The small molecule below binds the protein below.
Small molecule (SMILES): OC[C@H]1O[C@@H](O)[C@H](O)[C@@H](O)[C@H]1O

Sequence of chain 1.B:
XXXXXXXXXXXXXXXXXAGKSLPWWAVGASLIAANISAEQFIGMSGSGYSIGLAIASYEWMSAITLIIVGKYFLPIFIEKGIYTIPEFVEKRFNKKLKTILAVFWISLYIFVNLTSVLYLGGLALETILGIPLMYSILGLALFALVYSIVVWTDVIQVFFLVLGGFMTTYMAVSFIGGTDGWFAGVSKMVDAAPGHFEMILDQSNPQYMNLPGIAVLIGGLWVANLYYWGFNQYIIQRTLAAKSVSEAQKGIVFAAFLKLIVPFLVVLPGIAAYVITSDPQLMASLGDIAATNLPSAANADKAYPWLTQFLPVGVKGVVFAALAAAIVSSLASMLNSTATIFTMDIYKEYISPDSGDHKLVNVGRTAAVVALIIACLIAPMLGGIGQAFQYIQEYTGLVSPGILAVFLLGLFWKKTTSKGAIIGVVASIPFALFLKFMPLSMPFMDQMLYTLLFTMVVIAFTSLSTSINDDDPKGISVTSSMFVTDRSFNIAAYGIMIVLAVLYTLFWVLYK

Binding-site contacts:
Ligand atom O3 contacts residue SER62 of chain 1.B at 2.6 Å (h-bond).
Ligand atom O4 contacts residue SER62 of chain 1.B at 3.0 Å (h-bond).
Ligand atom C2 contacts residue GLN40 of chain 1.B at 3.7 Å.
Ligand atom C3 contacts residue SER62 of chain 1.B at 3.5 Å.
Ligand atom C4 contacts residue TYR58 of chain 1.B at 4.3 Å (hydrophobic).
Ligand atom O3 contacts residue TYR58 of chain 1.B at 3.3 Å (h-bond).
Ligand atom O2 contacts residue LYS265 of chain 1.B at 2.8 Å (salt-bridge).
Ligand atom O6 contacts residue TYR234 of chain 1.B at 4.1 Å.
Ligand atom C1 contacts residue GLN40 of chain 1.B at 3.9 Å.
Ligand atom O3 contacts residue LYS265 of chain 1.B at 2.8 Å (salt-bridge).
Ligand atom C3 contacts residue GLU59 of chain 1.B at 3.7 Å.
Ligand atom O1 contacts residue PHE395 of chain 1.B at 3.6 Å.
Ligand atom C2 contacts residue LYS265 of chain 1.B at 3.6 Å.
Ligand atom O3 contacts residue TRP235 of chain 1.B at 3.5 Å (h-bond).
Ligand atom O2 contacts residue GLU59 of chain 1.B at 2.9 Å (salt-bridge).
Ligand atom C3 contacts residue TRP235 of chain 1.B at 3.6 Å (hydrophobic).
Ligand atom C5 contacts residue GLN399 of chain 1.B at 3.9 Å.
Ligand atom C3 contacts residue TYR58 of chain 1.B at 4.3 Å (hydrophobic).
Ligand atom C6 contacts residue ASN231 of chain 1.B at 3.9 Å.
Ligand atom C5 contacts residue ASN231 of chain 1.B at 4.3 Å.
Ligand atom O2 contacts residue GLN40 of chain 1.B at 2.8 Å (h-bond).
Ligand atom C6 contacts residue TYR58 of chain 1.B at 4.2 Å (hydrophobic).
Ligand atom C4 contacts residue TRP235 of chain 1.B at 3.8 Å (hydrophobic).
Ligand atom C1 contacts residue GLN399 of chain 1.B at 3.9 Å.
Ligand atom C5 contacts residue TYR234 of chain 1.B at 3.8 Å (hydrophobic).
Ligand atom O6 contacts residue ALA230 of chain 1.B at 4.0 Å.
Ligand atom C2 contacts residue GLU59 of chain 1.B at 3.1 Å.
Ligand atom O4 contacts residue TYR58 of chain 1.B at 3.2 Å (h-bond).
Ligand atom C6 contacts residue ALA230 of chain 1.B at 3.7 Å (hydrophobic).
Ligand atom O1 contacts residue GLN40 of chain 1.B at 3.1 Å (h-bond).
Ligand atom C4 contacts residue SER62 of chain 1.B at 3.3 Å.
Ligand atom O4 contacts residue ASN231 of chain 1.B at 2.8 Å (h-bond).
Ligand atom O1 contacts residue GLN399 of chain 1.B at 3.6 Å.
Ligand atom C6 contacts residue GLN399 of chain 1.B at 3.3 Å.
Ligand atom O2 contacts residue ASN35 of chain 1.B at 3.2 Å (h-bond).
Ligand atom O3 contacts residue GLU59 of chain 1.B at 3.1 Å (salt-bridge).
Ligand atom O6 contacts residue GLN399 of chain 1.B at 2.7 Å (h-bond).
Ligand atom C3 contacts residue LYS265 of chain 1.B at 3.5 Å.
Ligand atom C4 contacts residue ASN231 of chain 1.B at 3.4 Å.
Ligand atom O5 contacts residue GLN399 of chain 1.B at 3.0 Å (h-bond).